Sequence of chain 1.A:
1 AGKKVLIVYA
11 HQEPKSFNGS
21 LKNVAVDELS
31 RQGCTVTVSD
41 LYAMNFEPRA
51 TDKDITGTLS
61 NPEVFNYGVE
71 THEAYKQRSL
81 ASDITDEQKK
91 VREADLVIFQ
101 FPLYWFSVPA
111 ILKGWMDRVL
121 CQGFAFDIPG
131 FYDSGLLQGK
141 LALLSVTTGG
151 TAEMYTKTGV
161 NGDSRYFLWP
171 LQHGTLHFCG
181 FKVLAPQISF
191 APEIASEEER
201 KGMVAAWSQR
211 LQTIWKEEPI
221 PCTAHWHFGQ

Binding-site contacts:
Ligand atom C18 contacts residue ILE194 of chain 1.B at 3.9 Å (hydrophobic).
Ligand atom O17 contacts residue GLY149 of chain 1.B at 4.1 Å.
Ligand atom C5 contacts residue PHE178 of chain 1.A at 3.7 Å (hydrophobic).
Ligand atom O17 contacts residue ILE128 of chain 1.A at 4.2 Å.
Ligand atom N3 contacts residue FAD1 of chain 1.G at 3.5 Å.
Ligand atom C7 contacts residue FAD1 of chain 1.G at 3.4 Å.
Ligand atom C2 contacts residue FAD1 of chain 1.G at 3.6 Å.
Ligand atom O17 contacts residue GLY150 of chain 1.B at 4.1 Å.
Ligand atom C11 contacts residue FAD1 of chain 1.G at 3.5 Å.
Ligand atom C10 contacts residue FAD1 of chain 1.G at 3.6 Å.
Ligand atom C5 contacts residue TRP105 of chain 1.B at 3.5 Å (hydrophobic).
Ligand atom O8 contacts residue PHE178 of chain 1.A at 3.2 Å.
Ligand atom C6 contacts residue FAD1 of chain 1.G at 3.4 Å.
Ligand atom C9 contacts residue PHE178 of chain 1.A at 3.8 Å (hydrophobic).
Ligand atom C9 contacts residue ASN161 of chain 1.B at 3.2 Å.
Ligand atom O8 contacts residue ASN161 of chain 1.B at 4.1 Å.
Ligand atom C6 contacts residue TRP105 of chain 1.B at 3.8 Å (hydrophobic).
Ligand atom C4 contacts residue PHE126 of chain 1.A at 3.8 Å (hydrophobic).
Ligand atom N15 contacts residue GLY149 of chain 1.B at 4.1 Å.
Ligand atom C10 contacts residue PHE178 of chain 1.A at 3.8 Å (hydrophobic).
Ligand atom O8 contacts residue FAD1 of chain 1.G at 3.5 Å (h-bond).
Ligand atom C12 contacts residue FAD1 of chain 1.G at 3.6 Å.
Ligand atom C7 contacts residue PHE178 of chain 1.A at 3.3 Å (hydrophobic).
Ligand atom I1 contacts residue FAD1 of chain 1.G at 3.8 Å.
Ligand atom C14 contacts residue ILE128 of chain 1.A at 3.9 Å (hydrophobic).
Ligand atom C6 contacts residue PHE178 of chain 1.A at 3.5 Å (hydrophobic).
Ligand atom C9 contacts residue TYR155 of chain 1.B at 4.0 Å (hydrophobic).
Ligand atom C4 contacts residue FAD1 of chain 1.G at 3.4 Å.
Ligand atom N3 contacts residue PHE126 of chain 1.A at 3.2 Å.
Ligand atom C13 contacts residue GLY149 of chain 1.B at 4.0 Å.
Ligand atom C18 contacts residue MET154 of chain 1.B at 3.7 Å (hydrophobic).
Ligand atom C2 contacts residue PHE126 of chain 1.A at 3.7 Å (hydrophobic).
Ligand atom O8 contacts residue PHE106 of chain 1.B at 4.0 Å.
Ligand atom C5 contacts residue FAD1 of chain 1.G at 3.3 Å.
Ligand atom C16 contacts residue GLY149 of chain 1.B at 3.6 Å.
Ligand atom C13 contacts residue FAD1 of chain 1.G at 4.0 Å.
Ligand atom C16 contacts residue GLY150 of chain 1.B at 4.3 Å.
Ligand atom C9 contacts residue FAD1 of chain 1.G at 3.8 Å.
Ligand atom I1 contacts residue GLN122 of chain 1.A at 3.5 Å.
Ligand atom C18 contacts residue GLY149 of chain 1.B at 3.2 Å.

Sequence of chain 1.B:
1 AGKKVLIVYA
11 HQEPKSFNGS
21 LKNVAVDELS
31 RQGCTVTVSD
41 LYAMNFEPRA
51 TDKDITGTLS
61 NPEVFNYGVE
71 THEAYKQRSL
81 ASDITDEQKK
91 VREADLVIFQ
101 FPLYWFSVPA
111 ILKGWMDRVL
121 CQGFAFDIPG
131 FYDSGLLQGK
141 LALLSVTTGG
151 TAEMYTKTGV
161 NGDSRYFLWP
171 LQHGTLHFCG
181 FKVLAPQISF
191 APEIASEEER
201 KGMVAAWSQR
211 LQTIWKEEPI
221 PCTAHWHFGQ

The protein below binds the small molecule below.
Small molecule (SMILES): COc1ccc2[nH]c(I)c(CCNC(C)=O)c2c1